Binding-site contacts:
Ligand atom C2 contacts residue ASN234 of chain 1.B at 2.4 Å.
Ligand atom N2 contacts residue ASN234 of chain 1.B at 2.9 Å (h-bond).
Ligand atom C8 contacts residue GLU465 of chain 1.A at 4.5 Å.
Ligand atom C5 contacts residue ASN234 of chain 1.B at 3.6 Å.
Ligand atom C1 contacts residue ASN234 of chain 1.B at 1.4 Å.
Ligand atom C1 contacts residue THR108 of chain 1.B at 4.0 Å.
Ligand atom C7 contacts residue ASN234 of chain 1.B at 3.2 Å.
Ligand atom O5 contacts residue ASN234 of chain 1.B at 2.3 Å (h-bond).
Ligand atom C5 contacts residue THR108 of chain 1.B at 4.3 Å.
Ligand atom C6 contacts residue THR236 of chain 1.B at 3.6 Å.
Ligand atom O5 contacts residue THR108 of chain 1.B at 3.3 Å.
Ligand atom C4 contacts residue ASN234 of chain 1.B at 4.1 Å.
Ligand atom C5 contacts residue THR236 of chain 1.B at 4.1 Å.
Ligand atom O7 contacts residue ASN234 of chain 1.B at 3.1 Å (h-bond).
Ligand atom O6 contacts residue THR108 of chain 1.B at 3.5 Å.
Ligand atom C8 contacts residue ASN234 of chain 1.B at 4.2 Å.
Ligand atom C6 contacts residue THR108 of chain 1.B at 3.6 Å.
Ligand atom C3 contacts residue ASN234 of chain 1.B at 3.7 Å.
Ligand atom O5 contacts residue THR236 of chain 1.B at 4.5 Å.

Sequence of chain 1.A:
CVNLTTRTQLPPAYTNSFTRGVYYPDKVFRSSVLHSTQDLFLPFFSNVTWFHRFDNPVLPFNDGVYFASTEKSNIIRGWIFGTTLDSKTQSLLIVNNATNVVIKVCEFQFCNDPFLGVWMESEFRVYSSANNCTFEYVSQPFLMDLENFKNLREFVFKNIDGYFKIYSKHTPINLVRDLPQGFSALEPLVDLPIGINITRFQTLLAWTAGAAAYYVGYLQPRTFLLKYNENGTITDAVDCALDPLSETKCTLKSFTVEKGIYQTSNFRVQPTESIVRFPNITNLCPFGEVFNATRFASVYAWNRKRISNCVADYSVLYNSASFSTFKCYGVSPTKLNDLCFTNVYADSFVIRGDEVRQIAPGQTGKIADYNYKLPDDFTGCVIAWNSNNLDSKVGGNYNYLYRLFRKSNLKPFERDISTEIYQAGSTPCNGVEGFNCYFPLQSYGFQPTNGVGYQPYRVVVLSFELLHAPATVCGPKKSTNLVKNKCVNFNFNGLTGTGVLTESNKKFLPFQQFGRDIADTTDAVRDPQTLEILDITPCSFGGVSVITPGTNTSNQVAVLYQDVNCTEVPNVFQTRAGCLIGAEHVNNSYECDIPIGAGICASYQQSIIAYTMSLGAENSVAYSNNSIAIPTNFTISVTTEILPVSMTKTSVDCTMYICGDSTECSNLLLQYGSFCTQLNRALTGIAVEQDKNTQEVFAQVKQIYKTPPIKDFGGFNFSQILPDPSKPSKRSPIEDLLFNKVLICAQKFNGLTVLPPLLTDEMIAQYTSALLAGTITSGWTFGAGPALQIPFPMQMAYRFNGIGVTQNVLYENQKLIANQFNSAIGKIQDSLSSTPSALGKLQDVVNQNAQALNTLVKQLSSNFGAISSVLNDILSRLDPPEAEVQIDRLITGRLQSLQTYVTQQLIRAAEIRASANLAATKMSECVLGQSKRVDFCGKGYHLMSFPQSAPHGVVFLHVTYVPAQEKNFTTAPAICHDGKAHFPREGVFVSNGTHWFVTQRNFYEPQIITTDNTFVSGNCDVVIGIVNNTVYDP

Sequence of chain 1.B:
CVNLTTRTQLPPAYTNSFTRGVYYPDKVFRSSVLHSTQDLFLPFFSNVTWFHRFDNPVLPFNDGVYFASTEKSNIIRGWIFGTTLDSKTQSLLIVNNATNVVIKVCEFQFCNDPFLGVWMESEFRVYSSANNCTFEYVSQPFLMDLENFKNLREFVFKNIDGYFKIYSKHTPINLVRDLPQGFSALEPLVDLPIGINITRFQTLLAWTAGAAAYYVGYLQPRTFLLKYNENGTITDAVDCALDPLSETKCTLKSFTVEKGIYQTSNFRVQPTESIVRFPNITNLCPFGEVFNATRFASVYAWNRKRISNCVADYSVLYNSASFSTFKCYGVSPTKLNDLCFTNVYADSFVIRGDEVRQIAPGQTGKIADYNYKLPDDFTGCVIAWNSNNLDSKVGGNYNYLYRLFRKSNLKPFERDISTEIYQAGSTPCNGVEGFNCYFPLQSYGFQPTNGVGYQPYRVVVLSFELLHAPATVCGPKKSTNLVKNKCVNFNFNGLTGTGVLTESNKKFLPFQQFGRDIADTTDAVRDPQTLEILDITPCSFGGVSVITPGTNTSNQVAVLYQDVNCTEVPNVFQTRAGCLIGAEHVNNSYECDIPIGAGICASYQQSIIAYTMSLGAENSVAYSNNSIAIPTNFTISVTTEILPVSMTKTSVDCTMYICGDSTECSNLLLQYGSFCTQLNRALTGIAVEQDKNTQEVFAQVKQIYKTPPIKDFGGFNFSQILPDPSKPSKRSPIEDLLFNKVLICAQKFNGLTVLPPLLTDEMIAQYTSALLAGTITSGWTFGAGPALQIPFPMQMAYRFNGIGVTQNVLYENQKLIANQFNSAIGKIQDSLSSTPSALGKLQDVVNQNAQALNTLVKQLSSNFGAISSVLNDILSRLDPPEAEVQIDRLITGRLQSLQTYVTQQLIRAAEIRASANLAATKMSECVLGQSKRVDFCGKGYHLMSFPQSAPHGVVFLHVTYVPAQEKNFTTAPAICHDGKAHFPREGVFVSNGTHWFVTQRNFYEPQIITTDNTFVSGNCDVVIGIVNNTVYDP

A small-molecule ligand and the protein it binds are described below.
Small molecule (SMILES): CC(=O)N[C@H]1[C@H](O[C@H]2[C@H](O)[C@@H](NC(C)=O)CO[C@@H]2CO)O[C@H](CO)[C@@H](O)[C@@H]1O